Sequence of chain 1.E:
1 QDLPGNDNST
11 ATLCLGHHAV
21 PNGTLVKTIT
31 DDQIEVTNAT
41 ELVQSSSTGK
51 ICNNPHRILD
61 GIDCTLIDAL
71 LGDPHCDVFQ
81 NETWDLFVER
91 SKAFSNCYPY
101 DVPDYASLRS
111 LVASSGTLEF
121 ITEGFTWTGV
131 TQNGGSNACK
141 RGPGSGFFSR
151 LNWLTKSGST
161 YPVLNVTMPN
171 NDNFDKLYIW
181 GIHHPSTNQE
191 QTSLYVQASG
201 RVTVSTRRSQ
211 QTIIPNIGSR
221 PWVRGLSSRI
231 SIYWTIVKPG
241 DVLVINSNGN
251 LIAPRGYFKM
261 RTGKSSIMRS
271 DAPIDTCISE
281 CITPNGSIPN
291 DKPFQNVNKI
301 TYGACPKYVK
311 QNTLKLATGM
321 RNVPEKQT

Binding-site contacts:
Ligand atom C5 contacts residue PHE120 of chain 1.E at 3.7 Å (hydrophobic).
Ligand atom C8 contacts residue GLN80 of chain 1.E at 3.3 Å.
Ligand atom N2 contacts residue ASN81 of chain 1.E at 2.9 Å (h-bond).
Ligand atom C4 contacts residue PHE120 of chain 1.E at 4.5 Å (hydrophobic).
Ligand atom O5 contacts residue ASN81 of chain 1.E at 2.4 Å (h-bond).
Ligand atom C2 contacts residue ASN81 of chain 1.E at 2.4 Å.
Ligand atom O7 contacts residue ASN81 of chain 1.E at 2.8 Å (h-bond).
Ligand atom C3 contacts residue ASN81 of chain 1.E at 3.7 Å.
Ligand atom C3 contacts residue PHE120 of chain 1.E at 4.1 Å (hydrophobic).
Ligand atom O5 contacts residue PHE120 of chain 1.E at 4.0 Å.
Ligand atom C6 contacts residue ILE121 of chain 1.E at 3.7 Å (hydrophobic).
Ligand atom C2 contacts residue PHE120 of chain 1.E at 4.4 Å (hydrophobic).
Ligand atom C7 contacts residue ASN81 of chain 1.E at 3.0 Å.
Ligand atom C5 contacts residue ASN81 of chain 1.E at 3.7 Å.
Ligand atom C4 contacts residue ASN81 of chain 1.E at 4.2 Å.
Ligand atom C5 contacts residue ILE121 of chain 1.E at 3.9 Å (hydrophobic).
Ligand atom C1 contacts residue ASN81 of chain 1.E at 1.5 Å.
Ligand atom C8 contacts residue ASN81 of chain 1.E at 4.3 Å.
Ligand atom C1 contacts residue PHE120 of chain 1.E at 3.6 Å (hydrophobic).
Ligand atom C8 contacts residue ARG150 of chain 1.E at 4.3 Å.

This protein binds this small molecule.
Small molecule (SMILES): CC(=O)N[C@@H]1[C@@H](O)[C@H](O)[C@@H](CO)O[C@H]1O